Sequence of chain 2.D:
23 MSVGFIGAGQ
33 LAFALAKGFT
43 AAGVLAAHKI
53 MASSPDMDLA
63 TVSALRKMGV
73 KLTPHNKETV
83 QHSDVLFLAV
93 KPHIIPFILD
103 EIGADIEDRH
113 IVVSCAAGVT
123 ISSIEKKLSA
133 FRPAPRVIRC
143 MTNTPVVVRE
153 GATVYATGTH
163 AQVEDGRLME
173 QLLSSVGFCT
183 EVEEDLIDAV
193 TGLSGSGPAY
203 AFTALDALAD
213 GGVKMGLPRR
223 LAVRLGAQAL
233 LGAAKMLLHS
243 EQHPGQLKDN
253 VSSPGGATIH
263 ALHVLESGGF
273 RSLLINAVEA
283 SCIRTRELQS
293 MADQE

This protein binds this small molecule.
Small molecule (SMILES): O=C(O)[C@@H]1CCCN1

Binding-site contacts:
Ligand atom CD contacts residue THR159 of chain 2.D at 3.3 Å.
Ligand atom N contacts residue THR159 of chain 2.D at 3.0 Å (h-bond).
Ligand atom CG contacts residue GLU185 of chain 2.D at 4.2 Å.
Ligand atom O contacts residue GLU186 of chain 2.D at 2.7 Å (salt-bridge).
Ligand atom C contacts residue GLU186 of chain 2.D at 3.6 Å.
Ligand atom OXT contacts residue THR159 of chain 2.D at 4.4 Å.
Ligand atom O contacts residue GLU185 of chain 2.D at 3.2 Å (salt-bridge).
Ligand atom C contacts residue GLU185 of chain 2.D at 3.8 Å.
Ligand atom C contacts residue THR159 of chain 2.D at 4.1 Å.
Ligand atom OXT contacts residue GLU186 of chain 2.D at 3.2 Å.
Ligand atom CB contacts residue GLU185 of chain 2.D at 3.7 Å.
Ligand atom CA contacts residue THR159 of chain 2.D at 3.4 Å.
Ligand atom O contacts residue VAL184 of chain 2.D at 4.1 Å.
Ligand atom O contacts residue ALA158 of chain 2.D at 4.1 Å.
Ligand atom CD contacts residue GLU183 of chain 2.D at 4.1 Å.
Ligand atom CA contacts residue GLU185 of chain 2.D at 4.3 Å.